Sequence of chain 39.W:
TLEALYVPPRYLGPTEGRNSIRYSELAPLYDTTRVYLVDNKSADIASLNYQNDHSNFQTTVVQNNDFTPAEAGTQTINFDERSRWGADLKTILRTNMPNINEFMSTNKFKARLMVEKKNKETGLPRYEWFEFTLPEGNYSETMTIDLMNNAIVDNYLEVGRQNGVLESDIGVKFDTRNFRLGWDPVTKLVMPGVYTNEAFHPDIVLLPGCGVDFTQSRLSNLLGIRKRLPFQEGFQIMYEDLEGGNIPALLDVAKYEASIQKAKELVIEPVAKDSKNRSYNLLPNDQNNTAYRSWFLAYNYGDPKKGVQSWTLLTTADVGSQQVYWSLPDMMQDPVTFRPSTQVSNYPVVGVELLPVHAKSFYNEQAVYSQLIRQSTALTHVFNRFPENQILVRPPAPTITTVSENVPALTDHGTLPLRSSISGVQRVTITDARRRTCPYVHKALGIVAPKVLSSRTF

This small molecule binds to this protein.
Small molecule (SMILES): CC(C)[C@H](NC(=O)[C@@H]1CCCN1C(=O)[C@H](CC(N)=O)NC(=O)[C@@H](N)Cc1ccccc1)C(=O)N[C@@H](Cc1ccc(O)cc1)C(=O)N1CCC[C@H]1C(=O)N[C@H](C=O)Cc1ccc(O)cc1

Binding-site contacts:
Ligand atom CG2 contacts residue LEU189 of chain 39.W at 2.8 Å (hydrophobic).
Ligand atom CG1 contacts residue PHE436 of chain 39.W at 3.4 Å (hydrophobic).
Ligand atom OH contacts residue MET223 of chain 38.W at 2.2 Å (h-bond).
Ligand atom ND2 contacts residue GLU199 of chain 39.W at 2.9 Å (salt-bridge).
Ligand atom CE1 contacts residue ARG193 of chain 39.W at 3.1 Å.
Ligand atom OH contacts residue HIS431 of chain 39.W at 2.9 Å (h-bond).
Ligand atom CD1 contacts residue ARG193 of chain 39.W at 3.7 Å.
Ligand atom CD1 contacts residue HIS431 of chain 39.W at 3.3 Å.
Ligand atom C contacts residue ARG193 of chain 39.W at 3.3 Å.
Ligand atom OH contacts residue THR430 of chain 39.W at 3.4 Å.
Ligand atom CE1 contacts residue VAL432 of chain 39.W at 3.8 Å (hydrophobic).
Ligand atom CA contacts residue ARG193 of chain 39.W at 3.8 Å.
Ligand atom CE1 contacts residue HIS431 of chain 39.W at 3.0 Å.
Ligand atom CE2 contacts residue MET223 of chain 38.W at 3.5 Å (hydrophobic).
Ligand atom CB contacts residue GLU289 of chain 38.W at 3.8 Å.
Ligand atom CE1 contacts residue GLU289 of chain 38.W at 3.6 Å.
Ligand atom O contacts residue ARG193 of chain 39.W at 2.8 Å (salt-bridge).
Ligand atom CD contacts residue HIS431 of chain 39.W at 3.8 Å.
Ligand atom CB contacts residue LEU189 of chain 39.W at 3.8 Å (hydrophobic).
Ligand atom CG contacts residue GLU199 of chain 39.W at 3.6 Å.
Ligand atom CE1 contacts residue THR219 of chain 38.W at 3.9 Å.
Ligand atom O contacts residue ARG435 of chain 39.W at 3.5 Å (salt-bridge).
Ligand atom CZ contacts residue HIS431 of chain 39.W at 3.4 Å.
Ligand atom CG contacts residue HIS431 of chain 39.W at 3.8 Å.
Ligand atom CZ contacts residue ARG193 of chain 39.W at 3.1 Å.
Ligand atom CE2 contacts residue ARG193 of chain 39.W at 3.8 Å.
Ligand atom CG1 contacts residue ARG435 of chain 39.W at 3.8 Å.
Ligand atom CB contacts residue ARG435 of chain 39.W at 3.7 Å.
Ligand atom CZ contacts residue THR219 of chain 38.W at 3.2 Å.
Ligand atom CZ contacts residue MET223 of chain 38.W at 2.9 Å (hydrophobic).
Ligand atom ND2 contacts residue TYR188 of chain 39.W at 3.5 Å (h-bond).
Ligand atom CD2 contacts residue MET223 of chain 38.W at 3.7 Å (hydrophobic).
Ligand atom CE1 contacts residue MET223 of chain 38.W at 3.3 Å (hydrophobic).
Ligand atom N contacts residue ARG193 of chain 39.W at 3.8 Å.
Ligand atom CG2 contacts residue TYR188 of chain 39.W at 3.9 Å (hydrophobic).
Ligand atom CG contacts residue TYR288 of chain 38.W at 3.4 Å (hydrophobic).
Ligand atom CG contacts residue GLU289 of chain 38.W at 3.6 Å.
Ligand atom OH contacts residue LEU283 of chain 38.W at 3.8 Å.
Ligand atom CD1 contacts residue GLU289 of chain 38.W at 3.0 Å.
Ligand atom OD1 contacts residue GLU199 of chain 39.W at 3.4 Å (salt-bridge).

Sequence of chain 38.W:
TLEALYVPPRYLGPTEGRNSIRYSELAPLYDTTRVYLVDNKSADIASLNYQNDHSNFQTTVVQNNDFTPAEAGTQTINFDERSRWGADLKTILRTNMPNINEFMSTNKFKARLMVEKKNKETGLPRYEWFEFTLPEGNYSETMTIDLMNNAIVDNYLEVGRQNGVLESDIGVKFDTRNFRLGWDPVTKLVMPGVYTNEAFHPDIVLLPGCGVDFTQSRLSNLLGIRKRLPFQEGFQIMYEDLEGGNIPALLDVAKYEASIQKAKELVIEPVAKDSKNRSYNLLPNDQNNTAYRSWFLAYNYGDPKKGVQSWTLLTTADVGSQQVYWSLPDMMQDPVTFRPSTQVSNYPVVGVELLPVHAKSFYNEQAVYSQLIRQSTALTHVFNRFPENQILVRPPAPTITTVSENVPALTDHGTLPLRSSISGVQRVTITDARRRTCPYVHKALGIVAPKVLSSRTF